This small molecule binds to this protein.
Small molecule (SMILES): Cc1cc(N)nc(C#CCN2CC(F)(F)C2)c1

Sequence of chain 1.C:
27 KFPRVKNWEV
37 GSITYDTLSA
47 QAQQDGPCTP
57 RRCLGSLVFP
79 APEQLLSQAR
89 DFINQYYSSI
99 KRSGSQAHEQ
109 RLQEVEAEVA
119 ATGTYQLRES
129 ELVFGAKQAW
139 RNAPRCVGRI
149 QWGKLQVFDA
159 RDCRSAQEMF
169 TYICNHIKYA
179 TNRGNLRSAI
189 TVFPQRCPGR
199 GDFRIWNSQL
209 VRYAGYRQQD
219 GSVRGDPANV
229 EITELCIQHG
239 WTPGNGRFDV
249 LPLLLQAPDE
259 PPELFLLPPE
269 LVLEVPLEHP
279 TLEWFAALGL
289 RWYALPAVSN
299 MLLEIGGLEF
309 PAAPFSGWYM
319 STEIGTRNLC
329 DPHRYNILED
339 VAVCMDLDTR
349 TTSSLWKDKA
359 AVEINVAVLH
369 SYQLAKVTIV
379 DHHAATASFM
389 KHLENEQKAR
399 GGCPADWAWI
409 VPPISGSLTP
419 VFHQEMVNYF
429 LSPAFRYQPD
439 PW

Binding-site contacts:
Ligand atom C07 contacts residue HEM1 of chain 1.X at 3.5 Å.
Ligand atom N02 contacts residue GLU321 of chain 1.C at 2.4 Å (salt-bridge).
Ligand atom C04 contacts residue HEM1 of chain 1.X at 3.9 Å.
Ligand atom C06 contacts residue HEM1 of chain 1.X at 4.1 Å.
Ligand atom C04 contacts residue PRO294 of chain 1.C at 4.0 Å (hydrophobic).
Ligand atom C03 contacts residue PRO294 of chain 1.C at 3.8 Å (hydrophobic).
Ligand atom N11 contacts residue HEM1 of chain 1.X at 3.9 Å.
Ligand atom C09 contacts residue VAL296 of chain 1.C at 3.8 Å (hydrophobic).
Ligand atom C02 contacts residue PRO294 of chain 1.C at 3.8 Å (hydrophobic).
Ligand atom C03 contacts residue HEM1 of chain 1.X at 3.2 Å.
Ligand atom N02 contacts residue TRP316 of chain 1.C at 3.0 Å (h-bond).
Ligand atom C08 contacts residue HEM1 of chain 1.X at 3.6 Å.
Ligand atom C10 contacts residue HEM1 of chain 1.X at 3.1 Å.
Ligand atom C12 contacts residue HEM1 of chain 1.X at 3.3 Å.
Ligand atom N11 contacts residue GLN207 of chain 1.C at 3.1 Å (h-bond).
Ligand atom C02 contacts residue HEM1 of chain 1.X at 3.6 Å.
Ligand atom C07 contacts residue GLY315 of chain 1.C at 3.7 Å.
Ligand atom N01 contacts residue HEM1 of chain 1.X at 3.9 Å.
Ligand atom C06 contacts residue GLU321 of chain 1.C at 3.6 Å.
Ligand atom C08 contacts residue GLU321 of chain 1.C at 3.8 Å.
Ligand atom F15 contacts residue SER206 of chain 1.C at 3.3 Å.
Ligand atom C12 contacts residue GLN207 of chain 1.C at 4.1 Å.
Ligand atom C02 contacts residue TRP316 of chain 1.C at 3.9 Å (hydrophobic).
Ligand atom N02 contacts residue HEM1 of chain 1.X at 3.3 Å.
Ligand atom C07 contacts residue PRO294 of chain 1.C at 3.8 Å (hydrophobic).
Ligand atom N11 contacts residue VAL296 of chain 1.C at 3.8 Å.
Ligand atom C14 contacts residue GLN207 of chain 1.C at 3.1 Å.
Ligand atom C02 contacts residue GLU321 of chain 1.C at 3.3 Å.
Ligand atom N02 contacts residue MET318 of chain 1.C at 3.9 Å.
Ligand atom C05 contacts residue VAL296 of chain 1.C at 3.5 Å (hydrophobic).
Ligand atom C03 contacts residue TRP316 of chain 1.C at 4.0 Å (hydrophobic).
Ligand atom C09 contacts residue HEM1 of chain 1.X at 3.6 Å.
Ligand atom C12 contacts residue VAL296 of chain 1.C at 3.6 Å (hydrophobic).
Ligand atom F15 contacts residue GLN207 of chain 1.C at 3.4 Å.
Ligand atom N01 contacts residue GLU321 of chain 1.C at 2.7 Å (salt-bridge).
Ligand atom C07 contacts residue SER314 of chain 1.C at 4.0 Å.
Ligand atom C08 contacts residue VAL296 of chain 1.C at 3.8 Å (hydrophobic).
Ligand atom C07 contacts residue PHE313 of chain 1.C at 3.7 Å (hydrophobic).
Ligand atom C13 contacts residue GLN207 of chain 1.C at 3.9 Å.
Ligand atom N02 contacts residue TYR317 of chain 1.C at 3.7 Å.